This protein binds this small molecule.
Small molecule (SMILES): CC(=O)N[C@H]1[C@H](O[C@H]2[C@H](O)[C@@H](NC(C)=O)CO[C@@H]2CO)O[C@H](CO)[C@@H](O)[C@@H]1O

Sequence of chain 37.Z:
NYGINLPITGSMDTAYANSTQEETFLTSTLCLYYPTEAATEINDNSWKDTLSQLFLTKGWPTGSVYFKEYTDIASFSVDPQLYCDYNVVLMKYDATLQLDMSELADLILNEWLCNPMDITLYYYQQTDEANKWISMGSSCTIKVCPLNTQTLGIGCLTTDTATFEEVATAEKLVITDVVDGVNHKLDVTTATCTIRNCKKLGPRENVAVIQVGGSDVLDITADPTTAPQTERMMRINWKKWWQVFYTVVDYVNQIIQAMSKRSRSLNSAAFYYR

Binding-site contacts:
Ligand atom C6 contacts residue ASN19 of chain 37.Z at 4.1 Å.
Ligand atom O6 contacts residue ASN19 of chain 37.Z at 4.5 Å.
Ligand atom O7 contacts residue ASN19 of chain 37.Z at 4.5 Å.
Ligand atom C5 contacts residue ASN19 of chain 37.Z at 3.4 Å.
Ligand atom O5 contacts residue ASN19 of chain 37.Z at 2.2 Å (h-bond).
Ligand atom N2 contacts residue ASN19 of chain 37.Z at 4.0 Å.
Ligand atom C3 contacts residue ASN19 of chain 37.Z at 4.4 Å.
Ligand atom C2 contacts residue ASN19 of chain 37.Z at 3.4 Å.
Ligand atom C1 contacts residue ASN19 of chain 37.Z at 1.9 Å.